Binding-site contacts:
Ligand atom C1 contacts residue GLY336 of chain 4.A at 4.4 Å.
Ligand atom O5 contacts residue ASN341 of chain 4.A at 2.3 Å (h-bond).
Ligand atom O7 contacts residue ASN342 of chain 4.A at 3.8 Å.
Ligand atom C2 contacts residue ASN341 of chain 4.A at 2.4 Å.
Ligand atom C6 contacts residue NAG1 of chain 4.I at 4.1 Å.
Ligand atom O3 contacts residue NAG1 of chain 4.I at 2.9 Å (h-bond).
Ligand atom C6 contacts residue SER338 of chain 4.A at 3.8 Å.
Ligand atom C5 contacts residue GLY336 of chain 4.A at 4.5 Å.
Ligand atom C5 contacts residue PHE337 of chain 4.A at 4.3 Å (hydrophobic).
Ligand atom O4 contacts residue NAG1 of chain 4.I at 1.9 Å (h-bond).
Ligand atom C3 contacts residue ASN341 of chain 4.A at 3.6 Å.
Ligand atom C5 contacts residue SER338 of chain 4.A at 3.8 Å.
Ligand atom N2 contacts residue ASN341 of chain 4.A at 2.7 Å (h-bond).
Ligand atom C6 contacts residue ASP340 of chain 4.A at 4.1 Å.
Ligand atom O7 contacts residue SER343 of chain 4.A at 4.3 Å.
Ligand atom C6 contacts residue SER338 of chain 4.A at 3.6 Å.
Ligand atom C1 contacts residue ASN341 of chain 4.A at 1.4 Å.
Ligand atom O7 contacts residue ASN341 of chain 4.A at 4.0 Å.
Ligand atom O4 contacts residue GLY336 of chain 4.A at 3.8 Å.
Ligand atom C3 contacts residue GLY336 of chain 4.A at 4.2 Å.
Ligand atom O2 contacts residue NAG1 of chain 4.I at 4.0 Å.
Ligand atom O7 contacts residue ILE344 of chain 4.A at 4.3 Å.
Ligand atom C5 contacts residue ASN341 of chain 4.A at 3.5 Å.
Ligand atom C4 contacts residue ASN341 of chain 4.A at 4.1 Å.
Ligand atom C1 contacts residue SER338 of chain 4.A at 3.9 Å.
Ligand atom C8 contacts residue ASN341 of chain 4.A at 3.2 Å.
Ligand atom C5 contacts residue NAG1 of chain 4.I at 4.1 Å.
Ligand atom O6 contacts residue NAG1 of chain 4.I at 3.6 Å.
Ligand atom C6 contacts residue PHE337 of chain 4.A at 4.0 Å (hydrophobic).
Ligand atom C6 contacts residue ASN341 of chain 4.A at 4.1 Å.
Ligand atom O5 contacts residue SER338 of chain 4.A at 3.5 Å.
Ligand atom C4 contacts residue NAG1 of chain 4.I at 2.9 Å.
Ligand atom C5 contacts residue SER338 of chain 4.A at 4.4 Å.
Ligand atom C7 contacts residue ASN341 of chain 4.A at 3.0 Å.
Ligand atom C3 contacts residue NAG1 of chain 4.I at 3.4 Å.
Ligand atom C4 contacts residue GLY336 of chain 4.A at 4.5 Å.
Ligand atom O5 contacts residue SER338 of chain 4.A at 4.1 Å.

The protein below binds the small molecule below.
Small molecule (SMILES): CC(=O)N[C@H]1CO[C@H](CO[C@@H]2O[C@@H](C)[C@@H](O)[C@@H](O)[C@@H]2O)[C@@H](O)[C@@H]1O

Sequence of chain 4.A:
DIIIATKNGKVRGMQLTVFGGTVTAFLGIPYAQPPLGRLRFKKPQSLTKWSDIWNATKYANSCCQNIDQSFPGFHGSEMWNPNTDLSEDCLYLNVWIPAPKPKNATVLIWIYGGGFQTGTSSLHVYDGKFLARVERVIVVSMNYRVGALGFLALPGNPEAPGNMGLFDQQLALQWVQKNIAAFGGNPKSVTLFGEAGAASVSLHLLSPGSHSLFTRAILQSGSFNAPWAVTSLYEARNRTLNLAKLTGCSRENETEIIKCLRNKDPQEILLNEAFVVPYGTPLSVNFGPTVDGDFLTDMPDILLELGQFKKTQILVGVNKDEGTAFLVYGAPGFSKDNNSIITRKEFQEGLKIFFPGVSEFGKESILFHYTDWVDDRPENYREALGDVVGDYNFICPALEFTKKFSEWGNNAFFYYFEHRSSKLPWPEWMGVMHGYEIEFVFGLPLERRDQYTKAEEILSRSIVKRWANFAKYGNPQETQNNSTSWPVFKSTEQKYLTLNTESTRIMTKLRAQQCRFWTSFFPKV